Binding-site contacts:
Ligand atom C8 contacts residue SER161 of chain 1.Y at 4.1 Å.
Ligand atom N2 contacts residue TRP162 of chain 1.Y at 3.7 Å.
Ligand atom N1 contacts residue TRP162 of chain 1.Y at 4.0 Å.
Ligand atom BR1 contacts residue THR133 of chain 1.U at 3.9 Å.
Ligand atom C5 contacts residue THR133 of chain 1.U at 3.8 Å.
Ligand atom C4 contacts residue GLN131 of chain 1.U at 3.6 Å.
Ligand atom C1 contacts residue TRP162 of chain 1.Y at 3.5 Å (hydrophobic).
Ligand atom C2 contacts residue TRP162 of chain 1.Y at 3.6 Å (hydrophobic).
Ligand atom C10 contacts residue TRP72 of chain 1.U at 4.1 Å (hydrophobic).
Ligand atom BR1 contacts residue TYR132 of chain 1.U at 3.9 Å.
Ligand atom C9 contacts residue TRP162 of chain 1.Y at 4.1 Å (hydrophobic).
Ligand atom BR1 contacts residue GLN131 of chain 1.U at 3.0 Å.
Ligand atom N3 contacts residue TYR108 of chain 1.Y at 2.4 Å (h-bond).
Ligand atom N3 contacts residue TRP162 of chain 1.Y at 3.3 Å (h-bond).
Ligand atom C7 contacts residue TYR108 of chain 1.Y at 3.4 Å (hydrophobic).
Ligand atom BR1 contacts residue LEU121 of chain 1.U at 4.2 Å.
Ligand atom C9 contacts residue TYR211 of chain 1.Y at 3.7 Å (hydrophobic).
Ligand atom C8 contacts residue TYR211 of chain 1.Y at 3.5 Å (hydrophobic).
Ligand atom C10 contacts residue CYS206 of chain 1.Y at 3.8 Å (hydrophobic).
Ligand atom C10 contacts residue TYR204 of chain 1.Y at 4.1 Å (hydrophobic).
Ligand atom C1 contacts residue THR133 of chain 1.U at 3.6 Å.
Ligand atom BR1 contacts residue HIS123 of chain 1.U at 3.5 Å.
Ligand atom C7 contacts residue TRP162 of chain 1.Y at 3.7 Å (hydrophobic).
Ligand atom N1 contacts residue THR163 of chain 1.Y at 4.1 Å.
Ligand atom C6 contacts residue TRP72 of chain 1.U at 4.2 Å (hydrophobic).
Ligand atom C8 contacts residue TRP162 of chain 1.Y at 3.2 Å (hydrophobic).
Ligand atom N1 contacts residue THR133 of chain 1.U at 3.4 Å.
Ligand atom C3 contacts residue CYS207 of chain 1.Y at 3.7 Å (hydrophobic).
Ligand atom C4 contacts residue CYS207 of chain 1.Y at 4.1 Å (hydrophobic).
Ligand atom C3 contacts residue CYS206 of chain 1.Y at 3.5 Å (hydrophobic).
Ligand atom BR1 contacts residue ALA122 of chain 1.U at 4.1 Å.
Ligand atom C6 contacts residue TRP162 of chain 1.Y at 3.3 Å (hydrophobic).
Ligand atom C4 contacts residue HIS123 of chain 1.U at 3.6 Å.
Ligand atom C8 contacts residue TYR108 of chain 1.Y at 3.2 Å (hydrophobic).
Ligand atom C9 contacts residue TYR204 of chain 1.Y at 3.4 Å (hydrophobic).
Ligand atom C5 contacts residue HIS123 of chain 1.U at 4.2 Å.
Ligand atom N3 contacts residue SER161 of chain 1.Y at 4.0 Å.
Ligand atom C7 contacts residue TRP72 of chain 1.U at 3.4 Å (hydrophobic).
Ligand atom C8 contacts residue TYR204 of chain 1.Y at 4.0 Å (hydrophobic).
Ligand atom C3 contacts residue TRP162 of chain 1.Y at 4.3 Å (hydrophobic).

A small-molecule ligand and the protein it binds are described below.
Small molecule (SMILES): Brc1ccc(N2CCCNCC2)cn1

Sequence of chain 1.Y:
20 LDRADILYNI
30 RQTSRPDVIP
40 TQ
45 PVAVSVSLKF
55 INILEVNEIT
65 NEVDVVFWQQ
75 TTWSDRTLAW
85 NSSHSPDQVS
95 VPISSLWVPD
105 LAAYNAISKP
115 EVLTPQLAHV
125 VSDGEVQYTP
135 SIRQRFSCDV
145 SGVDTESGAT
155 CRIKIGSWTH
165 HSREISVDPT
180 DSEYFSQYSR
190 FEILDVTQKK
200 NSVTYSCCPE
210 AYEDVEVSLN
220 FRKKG

Sequence of chain 1.U:
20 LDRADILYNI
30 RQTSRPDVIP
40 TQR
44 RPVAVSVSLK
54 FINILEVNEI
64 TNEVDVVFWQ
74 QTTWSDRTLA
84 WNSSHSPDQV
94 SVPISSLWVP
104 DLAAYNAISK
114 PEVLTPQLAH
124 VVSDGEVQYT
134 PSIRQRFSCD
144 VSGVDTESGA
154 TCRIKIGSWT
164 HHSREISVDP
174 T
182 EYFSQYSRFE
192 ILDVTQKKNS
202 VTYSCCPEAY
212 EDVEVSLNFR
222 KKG